A small-molecule ligand and the protein it binds are described below.
Small molecule (SMILES): CC(=O)N[C@@H]1[C@@H](O)[C@H](O)[C@@H](CO)O[C@H]1O

Binding-site contacts:
Ligand atom C8 contacts residue THR233 of chain 1.C at 3.5 Å.
Ligand atom O7 contacts residue THR233 of chain 1.C at 3.0 Å (h-bond).
Ligand atom O3 contacts residue ASN231 of chain 1.C at 4.4 Å.
Ligand atom C4 contacts residue ASN231 of chain 1.C at 3.2 Å.
Ligand atom O5 contacts residue ASN231 of chain 1.C at 2.4 Å (h-bond).
Ligand atom C7 contacts residue THR233 of chain 1.C at 3.6 Å.
Ligand atom C5 contacts residue ASN231 of chain 1.C at 3.0 Å.
Ligand atom O7 contacts residue THR105 of chain 1.C at 3.3 Å.
Ligand atom C1 contacts residue ASN231 of chain 1.C at 1.4 Å.
Ligand atom C8 contacts residue ASN231 of chain 1.C at 3.7 Å.
Ligand atom C7 contacts residue ASN231 of chain 1.C at 3.9 Å.
Ligand atom N2 contacts residue ASN231 of chain 1.C at 3.6 Å.
Ligand atom O6 contacts residue ASN231 of chain 1.C at 2.6 Å (h-bond).
Ligand atom C3 contacts residue ASN231 of chain 1.C at 3.4 Å.
Ligand atom C2 contacts residue ASN231 of chain 1.C at 2.5 Å.
Ligand atom C7 contacts residue THR105 of chain 1.C at 4.1 Å.
Ligand atom C6 contacts residue ASN231 of chain 1.C at 3.2 Å.

Sequence of chain 1.C:
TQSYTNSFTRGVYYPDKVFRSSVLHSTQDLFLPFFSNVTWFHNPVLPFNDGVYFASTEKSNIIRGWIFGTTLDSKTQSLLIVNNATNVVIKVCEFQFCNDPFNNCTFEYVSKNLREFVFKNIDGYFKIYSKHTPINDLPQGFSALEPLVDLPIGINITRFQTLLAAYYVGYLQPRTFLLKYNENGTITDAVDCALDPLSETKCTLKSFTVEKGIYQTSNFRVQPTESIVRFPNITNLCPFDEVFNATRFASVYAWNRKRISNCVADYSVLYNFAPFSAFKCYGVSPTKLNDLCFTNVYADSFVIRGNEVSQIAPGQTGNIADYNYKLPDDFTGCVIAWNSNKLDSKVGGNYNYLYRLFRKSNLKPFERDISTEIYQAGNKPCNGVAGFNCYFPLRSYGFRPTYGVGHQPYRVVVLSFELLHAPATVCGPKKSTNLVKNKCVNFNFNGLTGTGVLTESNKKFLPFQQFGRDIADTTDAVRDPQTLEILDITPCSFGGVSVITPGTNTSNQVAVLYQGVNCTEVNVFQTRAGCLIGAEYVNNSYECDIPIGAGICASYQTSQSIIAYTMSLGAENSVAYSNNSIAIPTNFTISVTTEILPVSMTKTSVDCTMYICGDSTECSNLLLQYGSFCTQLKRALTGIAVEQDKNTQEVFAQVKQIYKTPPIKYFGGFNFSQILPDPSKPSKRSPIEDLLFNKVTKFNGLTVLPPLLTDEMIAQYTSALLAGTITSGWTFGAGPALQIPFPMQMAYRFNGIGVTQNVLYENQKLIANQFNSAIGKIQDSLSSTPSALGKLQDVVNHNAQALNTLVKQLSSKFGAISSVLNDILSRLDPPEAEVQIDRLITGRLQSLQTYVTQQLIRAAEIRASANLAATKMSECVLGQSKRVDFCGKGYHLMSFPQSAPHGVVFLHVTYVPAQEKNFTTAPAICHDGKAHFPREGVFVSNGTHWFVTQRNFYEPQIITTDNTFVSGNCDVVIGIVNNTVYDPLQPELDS